A protein and the small-molecule ligand that binds it are described below.
Small molecule (SMILES): CC[C@H](C)[C@H](N)C(=O)N[C@@H](CO)C(=O)N[C@@H](CCC(=O)O)C(=O)N[C@H](C=O)C(C)C

Sequence of chain 4.E:
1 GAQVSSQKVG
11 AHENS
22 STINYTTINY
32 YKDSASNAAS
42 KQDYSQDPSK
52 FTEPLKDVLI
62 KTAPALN

Binding-site contacts:
Ligand atom CA contacts residue VAL4 of chain 4.E at 3.0 Å (hydrophobic).
Ligand atom CG2 contacts residue GLN3 of chain 4.E at 3.3 Å.
Ligand atom O contacts residue SER6 of chain 4.E at 4.1 Å.
Ligand atom CD1 contacts residue VAL4 of chain 4.E at 3.9 Å (hydrophobic).
Ligand atom OE2 contacts residue VAL4 of chain 4.E at 4.1 Å.
Ligand atom CB contacts residue GLN3 of chain 4.E at 3.8 Å.
Ligand atom O contacts residue GLN3 of chain 4.E at 3.4 Å (h-bond).
Ligand atom OE1 contacts residue SER5 of chain 4.E at 4.2 Å.
Ligand atom CB contacts residue MYR1 of chain 3.H at 4.3 Å.
Ligand atom N contacts residue VAL4 of chain 4.E at 2.8 Å (h-bond).
Ligand atom CB contacts residue ALA2 of chain 4.E at 3.5 Å (hydrophobic).
Ligand atom N contacts residue VAL4 of chain 4.E at 4.1 Å.
Ligand atom OG contacts residue GLN3 of chain 4.E at 3.0 Å (h-bond).
Ligand atom OE2 contacts residue ASN25 of chain 4.E at 3.4 Å (h-bond).
Ligand atom CG2 contacts residue MYR1 of chain 3.H at 3.7 Å.
Ligand atom CA contacts residue VAL4 of chain 4.E at 4.0 Å (hydrophobic).
Ligand atom CG contacts residue VAL4 of chain 4.E at 4.2 Å (hydrophobic).
Ligand atom O contacts residue VAL4 of chain 4.E at 4.0 Å.
Ligand atom CG1 contacts residue GLN3 of chain 4.E at 3.1 Å.
Ligand atom CA contacts residue ALA2 of chain 4.E at 3.0 Å (hydrophobic).
Ligand atom OG contacts residue ALA2 of chain 4.E at 3.9 Å.
Ligand atom O contacts residue SER5 of chain 4.E at 3.8 Å.
Ligand atom OE1 contacts residue VAL4 of chain 4.E at 3.6 Å (h-bond).
Ligand atom N contacts residue ALA2 of chain 4.E at 2.8 Å (h-bond).
Ligand atom C contacts residue ALA2 of chain 4.E at 4.3 Å (hydrophobic).
Ligand atom CD contacts residue VAL4 of chain 4.E at 3.8 Å (hydrophobic).
Ligand atom C contacts residue GLN3 of chain 4.E at 4.3 Å.
Ligand atom CB contacts residue VAL4 of chain 4.E at 4.3 Å (hydrophobic).
Ligand atom CG2 contacts residue ALA2 of chain 4.E at 3.9 Å (hydrophobic).
Ligand atom C contacts residue VAL4 of chain 4.E at 3.8 Å (hydrophobic).
Ligand atom O contacts residue VAL4 of chain 4.E at 3.0 Å (h-bond).
Ligand atom CB contacts residue GLN3 of chain 4.E at 4.1 Å.
Ligand atom CG2 contacts residue VAL4 of chain 4.E at 3.8 Å (hydrophobic).
Ligand atom N contacts residue ALA2 of chain 4.E at 4.3 Å.
Ligand atom CB contacts residue VAL4 of chain 4.E at 3.9 Å (hydrophobic).
Ligand atom C contacts residue VAL4 of chain 4.E at 3.4 Å (hydrophobic).
Ligand atom C contacts residue ALA2 of chain 4.E at 3.3 Å (hydrophobic).
Ligand atom CA contacts residue ALA2 of chain 4.E at 3.9 Å (hydrophobic).
Ligand atom CG2 contacts residue SER5 of chain 4.E at 3.1 Å.
Ligand atom O contacts residue ALA2 of chain 4.E at 4.0 Å.